This small molecule binds to this protein.
Small molecule (SMILES): CC(=O)N[C@@H]1[C@@H](O)[C@H](O)[C@@H](CO)O[C@H]1O

Sequence of chain 1.C:
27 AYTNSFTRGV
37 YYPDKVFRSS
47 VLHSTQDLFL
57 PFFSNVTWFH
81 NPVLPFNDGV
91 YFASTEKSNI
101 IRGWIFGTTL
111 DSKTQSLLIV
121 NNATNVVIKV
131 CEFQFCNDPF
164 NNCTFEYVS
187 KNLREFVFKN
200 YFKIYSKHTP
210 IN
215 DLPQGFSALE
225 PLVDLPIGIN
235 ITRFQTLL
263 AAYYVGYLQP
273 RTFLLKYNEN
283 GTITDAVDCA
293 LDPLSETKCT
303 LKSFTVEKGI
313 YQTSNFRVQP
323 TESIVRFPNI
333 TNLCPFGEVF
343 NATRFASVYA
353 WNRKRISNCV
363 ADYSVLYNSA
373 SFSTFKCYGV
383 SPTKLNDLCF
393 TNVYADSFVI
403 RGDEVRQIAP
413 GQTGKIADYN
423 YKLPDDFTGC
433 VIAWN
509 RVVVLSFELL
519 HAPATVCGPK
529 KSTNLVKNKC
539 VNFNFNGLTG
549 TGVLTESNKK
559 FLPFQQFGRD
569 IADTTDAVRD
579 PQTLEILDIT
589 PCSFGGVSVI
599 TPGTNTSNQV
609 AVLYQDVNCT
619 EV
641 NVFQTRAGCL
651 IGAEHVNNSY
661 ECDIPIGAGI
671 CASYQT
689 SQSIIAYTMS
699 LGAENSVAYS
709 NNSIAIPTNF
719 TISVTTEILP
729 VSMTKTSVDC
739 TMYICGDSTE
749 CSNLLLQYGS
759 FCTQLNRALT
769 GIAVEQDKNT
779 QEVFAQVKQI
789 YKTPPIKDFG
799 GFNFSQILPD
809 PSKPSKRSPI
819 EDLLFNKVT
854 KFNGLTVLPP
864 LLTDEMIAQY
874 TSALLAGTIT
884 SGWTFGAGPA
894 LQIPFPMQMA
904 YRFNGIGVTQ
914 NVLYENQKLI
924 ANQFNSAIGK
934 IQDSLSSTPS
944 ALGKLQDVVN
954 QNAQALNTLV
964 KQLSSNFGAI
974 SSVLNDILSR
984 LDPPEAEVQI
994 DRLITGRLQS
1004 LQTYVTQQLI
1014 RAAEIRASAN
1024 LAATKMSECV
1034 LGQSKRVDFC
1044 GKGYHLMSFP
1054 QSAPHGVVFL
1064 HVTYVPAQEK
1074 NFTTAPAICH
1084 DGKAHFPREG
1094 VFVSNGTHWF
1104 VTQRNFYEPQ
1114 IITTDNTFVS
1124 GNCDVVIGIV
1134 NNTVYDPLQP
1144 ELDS

Binding-site contacts:
Ligand atom O7 contacts residue ASN234 of chain 1.C at 4.5 Å.
Ligand atom C4 contacts residue ASN234 of chain 1.C at 4.3 Å.
Ligand atom C3 contacts residue ASN234 of chain 1.C at 3.9 Å.
Ligand atom N2 contacts residue ASN234 of chain 1.C at 2.9 Å (h-bond).
Ligand atom C1 contacts residue ASN234 of chain 1.C at 1.4 Å.
Ligand atom C5 contacts residue ASN234 of chain 1.C at 3.6 Å.
Ligand atom C2 contacts residue ASN234 of chain 1.C at 2.6 Å.
Ligand atom O5 contacts residue ASN234 of chain 1.C at 2.4 Å (h-bond).
Ligand atom C7 contacts residue ASN234 of chain 1.C at 4.0 Å.